Sequence of chain 1.A:
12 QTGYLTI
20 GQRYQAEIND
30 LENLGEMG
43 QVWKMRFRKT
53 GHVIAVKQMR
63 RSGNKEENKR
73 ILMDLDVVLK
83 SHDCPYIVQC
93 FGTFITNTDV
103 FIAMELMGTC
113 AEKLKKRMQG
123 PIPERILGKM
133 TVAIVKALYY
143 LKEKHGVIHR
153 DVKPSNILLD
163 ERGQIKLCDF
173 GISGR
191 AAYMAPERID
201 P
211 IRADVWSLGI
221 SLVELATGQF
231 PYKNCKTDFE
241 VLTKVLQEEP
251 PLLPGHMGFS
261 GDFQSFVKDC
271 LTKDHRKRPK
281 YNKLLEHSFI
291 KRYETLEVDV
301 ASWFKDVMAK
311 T

A protein and the small-molecule ligand that binds it are described below.
Small molecule (SMILES): CCC(=O)N1CCC[C@@H](n2nc(-c3ccc(O)cc3)c3c(N)ncnc32)C1

Binding-site contacts:
Ligand atom C18 contacts residue MET109 of chain 1.A at 3.4 Å (hydrophobic).
Ligand atom C4 contacts residue MET36 of chain 1.A at 3.6 Å (hydrophobic).
Ligand atom C9 contacts residue CYS112 of chain 1.A at 1.8 Å (hydrophobic).
Ligand atom C contacts residue LEU160 of chain 1.A at 4.1 Å (hydrophobic).
Ligand atom C15 contacts residue MET106 of chain 1.A at 3.3 Å (hydrophobic).
Ligand atom N contacts residue ALA57 of chain 1.A at 3.9 Å.
Ligand atom C18 contacts residue MET36 of chain 1.A at 4.0 Å (hydrophobic).
Ligand atom C contacts residue GLU107 of chain 1.A at 3.7 Å.
Ligand atom C13 contacts residue MET106 of chain 1.A at 3.7 Å (hydrophobic).
Ligand atom C12 contacts residue MET106 of chain 1.A at 4.1 Å (hydrophobic).
Ligand atom C16 contacts residue CYS170 of chain 1.A at 3.9 Å (hydrophobic).
Ligand atom C18 contacts residue LEU108 of chain 1.A at 4.1 Å (hydrophobic).
Ligand atom N contacts residue GLU107 of chain 1.A at 3.0 Å (salt-bridge).
Ligand atom C13 contacts residue LYS59 of chain 1.A at 3.9 Å.
Ligand atom C8 contacts residue CYS112 of chain 1.A at 2.8 Å (hydrophobic).
Ligand atom C16 contacts residue MET106 of chain 1.A at 3.8 Å (hydrophobic).
Ligand atom C5 contacts residue GLY37 of chain 1.A at 3.9 Å.
Ligand atom C17 contacts residue CYS170 of chain 1.A at 3.9 Å (hydrophobic).
Ligand atom C contacts residue ALA57 of chain 1.A at 3.9 Å (hydrophobic).
Ligand atom C14 contacts residue MET106 of chain 1.A at 3.5 Å (hydrophobic).
Ligand atom C14 contacts residue LYS59 of chain 1.A at 3.5 Å.
Ligand atom C1 contacts residue LEU160 of chain 1.A at 4.0 Å (hydrophobic).
Ligand atom O contacts residue CYS112 of chain 1.A at 4.2 Å.
Ligand atom N5 contacts residue MET109 of chain 1.A at 3.0 Å (h-bond).
Ligand atom C7 contacts residue LYS115 of chain 1.A at 3.6 Å.
Ligand atom O1 contacts residue ASP76 of chain 1.A at 2.6 Å (salt-bridge).
Ligand atom C contacts residue MET109 of chain 1.A at 4.1 Å (hydrophobic).
Ligand atom N5 contacts residue LEU108 of chain 1.A at 3.9 Å.
Ligand atom N5 contacts residue GLU107 of chain 1.A at 3.6 Å.
Ligand atom N5 contacts residue ALA57 of chain 1.A at 3.7 Å.
Ligand atom C15 contacts residue ASP76 of chain 1.A at 3.7 Å.
Ligand atom O contacts residue LYS115 of chain 1.A at 2.5 Å (salt-bridge).
Ligand atom C5 contacts residue MET36 of chain 1.A at 3.2 Å (hydrophobic).
Ligand atom C17 contacts residue LEU160 of chain 1.A at 3.9 Å (hydrophobic).
Ligand atom C9 contacts residue SER157 of chain 1.A at 3.4 Å.
Ligand atom C7 contacts residue CYS112 of chain 1.A at 4.0 Å (hydrophobic).
Ligand atom O1 contacts residue MET106 of chain 1.A at 3.5 Å (h-bond).
Ligand atom N4 contacts residue MET36 of chain 1.A at 4.0 Å.
Ligand atom N contacts residue VAL90 of chain 1.A at 3.9 Å.
Ligand atom C4 contacts residue VAL44 of chain 1.A at 4.1 Å (hydrophobic).